This protein binds this small molecule.
Small molecule (SMILES): Cc1cc([C@@H]2CCCN2S(C)(=O)=O)no1

Binding-site contacts:
Ligand atom O14 contacts residue GLY172 of chain 2.A at 3.8 Å.
Ligand atom C04 contacts residue VAL175 of chain 2.A at 3.9 Å (hydrophobic).
Ligand atom O14 contacts residue LYS161 of chain 2.A at 3.8 Å.
Ligand atom O06 contacts residue VAL175 of chain 2.A at 3.5 Å.
Ligand atom C10 contacts residue GLY172 of chain 2.A at 3.1 Å.
Ligand atom C01 contacts residue LYS176 of chain 2.A at 4.4 Å.
Ligand atom O13 contacts residue VAL175 of chain 2.A at 4.1 Å.
Ligand atom N05 contacts residue VAL175 of chain 2.A at 3.3 Å (h-bond).
Ligand atom C04 contacts residue GLU173 of chain 2.A at 4.4 Å.
Ligand atom O14 contacts residue THR177 of chain 2.A at 4.0 Å.
Ligand atom C09 contacts residue GLU173 of chain 2.A at 4.4 Å.
Ligand atom N11 contacts residue VAL175 of chain 2.A at 4.4 Å.
Ligand atom O06 contacts residue ALA174 of chain 2.A at 3.8 Å.
Ligand atom O14 contacts residue ILE171 of chain 2.A at 3.8 Å.
Ligand atom O13 contacts residue LYS176 of chain 2.A at 3.5 Å.
Ligand atom C02 contacts residue LYS176 of chain 2.A at 3.9 Å.
Ligand atom C02 contacts residue VAL175 of chain 2.A at 4.0 Å (hydrophobic).
Ligand atom N05 contacts residue GLU173 of chain 2.A at 3.1 Å (salt-bridge).
Ligand atom S12 contacts residue LYS176 of chain 2.A at 4.2 Å.
Ligand atom S12 contacts residue THR177 of chain 2.A at 4.4 Å.
Ligand atom N05 contacts residue LYS176 of chain 2.A at 4.2 Å.
Ligand atom O14 contacts residue GLN178 of chain 2.A at 4.2 Å.
Ligand atom N05 contacts residue ALA174 of chain 2.A at 4.4 Å.
Ligand atom N05 contacts residue GLY172 of chain 2.A at 4.4 Å.
Ligand atom C04 contacts residue LYS176 of chain 2.A at 4.2 Å.
Ligand atom S12 contacts residue GLN178 of chain 2.A at 4.2 Å.
Ligand atom O13 contacts residue GLN178 of chain 2.A at 3.2 Å (h-bond).
Ligand atom O06 contacts residue LYS176 of chain 2.A at 3.9 Å.
Ligand atom C09 contacts residue GLY172 of chain 2.A at 3.7 Å.
Ligand atom O06 contacts residue GLU173 of chain 2.A at 3.5 Å (salt-bridge).
Ligand atom C03 contacts residue VAL175 of chain 2.A at 4.5 Å (hydrophobic).
Ligand atom N11 contacts residue GLY172 of chain 2.A at 3.5 Å (h-bond).
Ligand atom S12 contacts residue GLY172 of chain 2.A at 4.2 Å.
Ligand atom C15 contacts residue GLN178 of chain 2.A at 3.5 Å.
Ligand atom C15 contacts residue LYS176 of chain 2.A at 3.4 Å.
Ligand atom O13 contacts residue THR177 of chain 2.A at 3.0 Å (h-bond).
Ligand atom C03 contacts residue LYS176 of chain 2.A at 3.9 Å.

Sequence of chain 2.A:
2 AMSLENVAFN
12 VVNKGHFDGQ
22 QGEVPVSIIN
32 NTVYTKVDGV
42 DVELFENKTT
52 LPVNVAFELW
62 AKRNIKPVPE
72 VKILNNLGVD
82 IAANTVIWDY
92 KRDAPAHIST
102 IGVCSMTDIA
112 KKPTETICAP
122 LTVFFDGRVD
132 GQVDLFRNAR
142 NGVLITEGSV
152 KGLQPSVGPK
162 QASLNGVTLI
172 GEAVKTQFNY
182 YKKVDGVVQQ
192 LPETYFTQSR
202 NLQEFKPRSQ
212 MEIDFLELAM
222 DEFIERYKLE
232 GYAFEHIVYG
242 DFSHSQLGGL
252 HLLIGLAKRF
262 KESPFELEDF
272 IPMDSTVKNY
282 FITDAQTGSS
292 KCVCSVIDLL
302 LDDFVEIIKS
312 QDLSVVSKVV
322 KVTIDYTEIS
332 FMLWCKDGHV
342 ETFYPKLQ